This protein binds this small molecule.
Small molecule (SMILES): CC(=O)N[C@H]1[C@H](O[C@H]2[C@H](O)[C@@H](CO)OC[C@@H]2NC(C)=O)O[C@H](CO)[C@@H](O)[C@@H]1O

Sequence of chain 1.B:
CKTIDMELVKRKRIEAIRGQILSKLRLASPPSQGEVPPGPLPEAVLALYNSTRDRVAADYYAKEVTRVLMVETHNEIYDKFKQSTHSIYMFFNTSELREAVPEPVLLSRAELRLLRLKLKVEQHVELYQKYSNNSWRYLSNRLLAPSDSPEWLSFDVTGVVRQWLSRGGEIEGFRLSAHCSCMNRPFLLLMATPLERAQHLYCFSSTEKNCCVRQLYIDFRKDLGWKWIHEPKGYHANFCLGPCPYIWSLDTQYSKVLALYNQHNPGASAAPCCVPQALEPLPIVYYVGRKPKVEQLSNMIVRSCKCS

Binding-site contacts:
Ligand atom C8 contacts residue GLU126 of chain 1.B at 4.3 Å.
Ligand atom C2 contacts residue ASN123 of chain 1.B at 2.4 Å.
Ligand atom O6 contacts residue GLU106 of chain 1.B at 3.6 Å.
Ligand atom C5 contacts residue ASN123 of chain 1.B at 3.7 Å.
Ligand atom O5 contacts residue ASN123 of chain 1.B at 2.4 Å (h-bond).
Ligand atom O7 contacts residue GLU126 of chain 1.B at 3.1 Å (salt-bridge).
Ligand atom C4 contacts residue ASN123 of chain 1.B at 4.2 Å.
Ligand atom C1 contacts residue ASN123 of chain 1.B at 1.4 Å.
Ligand atom N2 contacts residue ASN123 of chain 1.B at 2.9 Å (h-bond).
Ligand atom N2 contacts residue GLU126 of chain 1.B at 3.5 Å (salt-bridge).
Ligand atom C8 contacts residue ASN123 of chain 1.B at 3.3 Å.
Ligand atom C3 contacts residue ASN123 of chain 1.B at 3.8 Å.
Ligand atom C1 contacts residue GLU126 of chain 1.B at 4.3 Å.
Ligand atom O7 contacts residue ASN123 of chain 1.B at 4.2 Å.
Ligand atom C8 contacts residue SER125 of chain 1.B at 3.4 Å.
Ligand atom C7 contacts residue GLU126 of chain 1.B at 3.4 Å.
Ligand atom C7 contacts residue ASN123 of chain 1.B at 3.3 Å.